This small molecule binds to this protein.
Small molecule (SMILES): CC(=O)N[C@@H]1[C@@H](O)[C@@H](O)[C@@H](CO)S[C@@H]1OP(=O)(O)OP(=O)(O)OC[C@H]1O[C@@H](n2ccc(=O)[nH]c2=O)[C@H](O)[C@@H]1O

Sequence of chain 1.C:
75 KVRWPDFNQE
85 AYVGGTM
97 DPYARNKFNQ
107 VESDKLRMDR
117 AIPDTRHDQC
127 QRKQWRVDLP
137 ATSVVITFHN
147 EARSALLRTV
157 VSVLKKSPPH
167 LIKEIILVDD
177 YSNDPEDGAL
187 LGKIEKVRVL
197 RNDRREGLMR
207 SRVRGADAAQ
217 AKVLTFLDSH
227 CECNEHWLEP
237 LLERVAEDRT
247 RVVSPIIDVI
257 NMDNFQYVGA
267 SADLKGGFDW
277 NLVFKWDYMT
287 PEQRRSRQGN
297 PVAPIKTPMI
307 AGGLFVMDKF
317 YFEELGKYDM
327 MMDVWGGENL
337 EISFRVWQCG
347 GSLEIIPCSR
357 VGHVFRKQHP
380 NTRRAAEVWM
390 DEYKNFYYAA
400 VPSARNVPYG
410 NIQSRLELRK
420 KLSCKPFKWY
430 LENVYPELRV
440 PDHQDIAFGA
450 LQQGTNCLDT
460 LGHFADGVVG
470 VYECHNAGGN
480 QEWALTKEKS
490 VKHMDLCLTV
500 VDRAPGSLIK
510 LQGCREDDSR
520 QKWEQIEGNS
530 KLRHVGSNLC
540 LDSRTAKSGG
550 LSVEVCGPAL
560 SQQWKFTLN

Binding-site contacts:
Ligand atom O1B contacts residue MN1 of chain 1.HA at 3.0 Å.
Ligand atom O2 contacts residue THR143 of chain 1.C at 2.9 Å (h-bond).
Ligand atom O2B contacts residue HIS359 of chain 1.C at 2.9 Å (h-bond).
Ligand atom O2B contacts residue ASP224 of chain 1.C at 2.4 Å (salt-bridge).
Ligand atom O7' contacts residue ALA307 of chain 1.C at 3.6 Å.
Ligand atom O2 contacts residue PHE144 of chain 1.C at 3.2 Å (h-bond).
Ligand atom O4B contacts residue LEU204 of chain 1.C at 3.5 Å.
Ligand atom O2A contacts residue HIS226 of chain 1.C at 3.0 Å.
Ligand atom O2' contacts residue HIS145 of chain 1.C at 3.5 Å (h-bond).
Ligand atom C8' contacts residue ASP224 of chain 1.C at 3.2 Å.
Ligand atom O1A contacts residue ARG362 of chain 1.C at 2.6 Å (salt-bridge).
Ligand atom O3' contacts residue GLY308 of chain 1.C at 3.5 Å.
Ligand atom O2A contacts residue MN1 of chain 1.HA at 2.5 Å.
Ligand atom O4 contacts residue ASP176 of chain 1.C at 3.4 Å (salt-bridge).
Ligand atom PA contacts residue MN1 of chain 1.HA at 3.5 Å.
Ligand atom C7' contacts residue GLY309 of chain 1.C at 3.4 Å.
Ligand atom C1B contacts residue THR143 of chain 1.C at 3.1 Å.
Ligand atom C4B contacts residue ASP224 of chain 1.C at 3.6 Å.
Ligand atom O2 contacts residue HIS145 of chain 1.C at 3.4 Å (h-bond).
Ligand atom O4 contacts residue ARG201 of chain 1.C at 3.1 Å (salt-bridge).
Ligand atom O4 contacts residue VAL330 of chain 1.C at 3.5 Å.
Ligand atom O3B contacts residue ASP224 of chain 1.C at 3.6 Å.
Ligand atom C8' contacts residue LEU310 of chain 1.C at 3.4 Å (hydrophobic).
Ligand atom C6' contacts residue TRP331 of chain 1.C at 3.4 Å (hydrophobic).
Ligand atom O2A contacts residue ARG362 of chain 1.C at 3.1 Å (salt-bridge).
Ligand atom C2 contacts residue THR143 of chain 1.C at 3.6 Å.
Ligand atom O4B contacts residue THR143 of chain 1.C at 3.5 Å (h-bond).
Ligand atom O2' contacts residue PHE144 of chain 1.C at 3.4 Å.
Ligand atom O3B contacts residue SER225 of chain 1.C at 3.2 Å (h-bond).
Ligand atom O7' contacts residue GLY309 of chain 1.C at 3.4 Å (h-bond).
Ligand atom N3 contacts residue HIS145 of chain 1.C at 3.3 Å.
Ligand atom O3' contacts residue GLU334 of chain 1.C at 2.9 Å (salt-bridge).
Ligand atom PB contacts residue MN1 of chain 1.HA at 2.9 Å.
Ligand atom N3 contacts residue ASP176 of chain 1.C at 3.1 Å (salt-bridge).
Ligand atom C4 contacts residue VAL330 of chain 1.C at 3.4 Å (hydrophobic).
Ligand atom C6 contacts residue VAL330 of chain 1.C at 3.5 Å (hydrophobic).
Ligand atom C5 contacts residue VAL330 of chain 1.C at 2.9 Å (hydrophobic).
Ligand atom O2B contacts residue MN1 of chain 1.HA at 2.1 Å.
Ligand atom O3' contacts residue GLY309 of chain 1.C at 3.6 Å (h-bond).
Ligand atom PA contacts residue ARG362 of chain 1.C at 3.4 Å.